The protein below binds the small molecule below.
Small molecule (SMILES): C[C@@H](N)C(=O)O

Sequence of chain 1.A:
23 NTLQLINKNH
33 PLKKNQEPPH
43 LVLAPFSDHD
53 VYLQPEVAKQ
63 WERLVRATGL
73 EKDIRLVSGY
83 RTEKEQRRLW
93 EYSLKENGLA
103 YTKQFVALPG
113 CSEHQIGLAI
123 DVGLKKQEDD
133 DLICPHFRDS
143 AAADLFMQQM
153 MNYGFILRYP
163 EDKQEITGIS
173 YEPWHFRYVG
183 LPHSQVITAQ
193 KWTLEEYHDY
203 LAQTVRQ

Binding-site contacts:
Ligand atom O contacts residue GLU115 of chain 1.A at 4.3 Å.
Ligand atom OXT contacts residue VAL108 of chain 1.A at 3.9 Å.
Ligand atom O contacts residue GLN88 of chain 1.A at 4.2 Å.
Ligand atom N contacts residue PHE107 of chain 1.A at 3.5 Å (h-bond).
Ligand atom C contacts residue SER114 of chain 1.A at 3.6 Å.
Ligand atom CA contacts residue HIS177 of chain 1.A at 3.9 Å.
Ligand atom C contacts residue HIS116 of chain 1.A at 3.8 Å.
Ligand atom CB contacts residue ILE171 of chain 1.A at 4.3 Å (hydrophobic).
Ligand atom CB contacts residue ALA109 of chain 1.A at 3.5 Å (hydrophobic).
Ligand atom CA contacts residue ZN1 of chain 1.C at 3.5 Å.
Ligand atom CB contacts residue TYR161 of chain 1.A at 3.8 Å (hydrophobic).
Ligand atom CA contacts residue GLU174 of chain 1.A at 3.8 Å.
Ligand atom CA contacts residue ALA109 of chain 1.A at 4.2 Å (hydrophobic).
Ligand atom CA contacts residue TYR161 of chain 1.A at 4.0 Å (hydrophobic).
Ligand atom OXT contacts residue ALA109 of chain 1.A at 3.1 Å (h-bond).
Ligand atom O contacts residue ZN1 of chain 1.C at 4.4 Å.
Ligand atom CA contacts residue HIS116 of chain 1.A at 4.4 Å.
Ligand atom N contacts residue HIS116 of chain 1.A at 4.3 Å.
Ligand atom O contacts residue HIS116 of chain 1.A at 3.3 Å.
Ligand atom C contacts residue ZN1 of chain 1.C at 4.1 Å.
Ligand atom C contacts residue ALA109 of chain 1.A at 3.6 Å (hydrophobic).
Ligand atom O contacts residue ALA109 of chain 1.A at 3.5 Å.
Ligand atom OXT contacts residue PHE107 of chain 1.A at 4.3 Å.
Ligand atom CB contacts residue GLU174 of chain 1.A at 3.5 Å.
Ligand atom OXT contacts residue GLN88 of chain 1.A at 3.3 Å (h-bond).
Ligand atom OXT contacts residue SER114 of chain 1.A at 3.9 Å.
Ligand atom OXT contacts residue ARG83 of chain 1.A at 3.9 Å.
Ligand atom O contacts residue HIS177 of chain 1.A at 4.4 Å.
Ligand atom OXT contacts residue HIS116 of chain 1.A at 4.3 Å.
Ligand atom CB contacts residue VAL108 of chain 1.A at 4.2 Å (hydrophobic).
Ligand atom C contacts residue GLN88 of chain 1.A at 4.2 Å.
Ligand atom N contacts residue ZN1 of chain 1.C at 2.8 Å.
Ligand atom N contacts residue GLU174 of chain 1.A at 3.1 Å (salt-bridge).
Ligand atom O contacts residue ARG83 of chain 1.A at 4.4 Å.
Ligand atom N contacts residue HIS177 of chain 1.A at 3.7 Å.
Ligand atom CA contacts residue PHE107 of chain 1.A at 4.0 Å (hydrophobic).
Ligand atom O contacts residue SER114 of chain 1.A at 2.6 Å (h-bond).
Ligand atom CB contacts residue PHE107 of chain 1.A at 3.4 Å (hydrophobic).
Ligand atom C contacts residue ARG83 of chain 1.A at 4.4 Å.